Sequence of chain 1.L:
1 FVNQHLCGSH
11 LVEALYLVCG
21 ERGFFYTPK

This protein binds this small molecule.
Small molecule (SMILES): Cc1cccc(O)c1

Binding-site contacts:
Ligand atom C3 contacts residue LEU16 of chain 1.C at 4.4 Å (hydrophobic).
Ligand atom C1 contacts residue CYS6 of chain 1.C at 3.4 Å (hydrophobic).
Ligand atom C5 contacts residue LEU11 of chain 1.D at 3.7 Å (hydrophobic).
Ligand atom C6 contacts residue CYS6 of chain 1.C at 3.3 Å (hydrophobic).
Ligand atom C3 contacts residue LEU11 of chain 1.D at 4.3 Å (hydrophobic).
Ligand atom C7 contacts residue HIS5 of chain 1.L at 3.7 Å.
Ligand atom C4 contacts residue HIS10 of chain 1.D at 4.1 Å.
Ligand atom O1 contacts residue LEU11 of chain 1.D at 4.4 Å.
Ligand atom C7 contacts residue LEU17 of chain 1.J at 3.7 Å (hydrophobic).
Ligand atom C4 contacts residue LEU11 of chain 1.D at 4.0 Å (hydrophobic).
Ligand atom O1 contacts residue CYS11 of chain 1.C at 2.9 Å (h-bond).
Ligand atom O1 contacts residue CYS6 of chain 1.C at 2.6 Å (h-bond).
Ligand atom C2 contacts residue LEU16 of chain 1.C at 4.3 Å (hydrophobic).
Ligand atom C6 contacts residue LEU11 of chain 1.D at 3.5 Å (hydrophobic).
Ligand atom C6 contacts residue CYS7 of chain 1.D at 3.9 Å (hydrophobic).
Ligand atom C5 contacts residue CYS7 of chain 1.D at 4.1 Å (hydrophobic).
Ligand atom C4 contacts residue HIS5 of chain 1.L at 3.8 Å.
Ligand atom C7 contacts residue LEU16 of chain 1.C at 3.9 Å (hydrophobic).
Ligand atom C2 contacts residue CYS11 of chain 1.C at 3.9 Å (hydrophobic).
Ligand atom C5 contacts residue HIS10 of chain 1.D at 4.2 Å.
Ligand atom C7 contacts residue ALA14 of chain 1.D at 3.6 Å (hydrophobic).
Ligand atom C2 contacts residue LEU11 of chain 1.D at 4.2 Å (hydrophobic).
Ligand atom C3 contacts residue ALA14 of chain 1.D at 4.5 Å (hydrophobic).
Ligand atom C1 contacts residue ILE10 of chain 1.C at 3.7 Å (hydrophobic).
Ligand atom O1 contacts residue ILE10 of chain 1.C at 3.6 Å.
Ligand atom C2 contacts residue ILE10 of chain 1.C at 3.6 Å (hydrophobic).
Ligand atom C1 contacts residue LEU11 of chain 1.D at 3.8 Å (hydrophobic).
Ligand atom C1 contacts residue CYS11 of chain 1.C at 4.0 Å (hydrophobic).
Ligand atom C5 contacts residue HIS5 of chain 1.L at 4.3 Å.
Ligand atom C3 contacts residue HIS5 of chain 1.L at 3.8 Å.
Ligand atom C3 contacts residue ILE10 of chain 1.C at 4.4 Å (hydrophobic).
Ligand atom O1 contacts residue SER9 of chain 1.C at 3.9 Å.

Sequence of chain 1.J:
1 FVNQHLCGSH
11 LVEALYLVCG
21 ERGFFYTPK

Sequence of chain 1.D:
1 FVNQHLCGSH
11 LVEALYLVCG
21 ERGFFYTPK

Sequence of chain 1.C:
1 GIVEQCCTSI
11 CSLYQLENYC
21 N